Sequence of chain 1.A:
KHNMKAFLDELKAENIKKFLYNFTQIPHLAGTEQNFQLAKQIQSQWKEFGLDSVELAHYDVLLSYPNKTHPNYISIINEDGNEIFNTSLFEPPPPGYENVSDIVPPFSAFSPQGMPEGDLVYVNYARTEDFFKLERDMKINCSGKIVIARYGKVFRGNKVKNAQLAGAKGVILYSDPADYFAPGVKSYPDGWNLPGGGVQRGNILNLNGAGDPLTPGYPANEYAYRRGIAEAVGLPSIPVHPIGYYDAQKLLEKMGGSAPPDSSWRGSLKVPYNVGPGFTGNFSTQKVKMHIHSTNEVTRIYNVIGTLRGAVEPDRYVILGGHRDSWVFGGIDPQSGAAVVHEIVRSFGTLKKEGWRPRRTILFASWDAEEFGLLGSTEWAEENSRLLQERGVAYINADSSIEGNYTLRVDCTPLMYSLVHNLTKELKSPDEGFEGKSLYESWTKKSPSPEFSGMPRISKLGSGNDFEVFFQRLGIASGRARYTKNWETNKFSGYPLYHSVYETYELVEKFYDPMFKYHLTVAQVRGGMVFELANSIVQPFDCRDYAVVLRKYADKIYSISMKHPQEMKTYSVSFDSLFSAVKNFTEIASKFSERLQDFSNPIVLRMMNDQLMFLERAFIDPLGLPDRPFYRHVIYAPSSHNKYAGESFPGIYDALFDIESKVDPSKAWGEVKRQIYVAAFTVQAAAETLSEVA

Binding-site contacts:
Ligand atom C7 contacts residue SER593 of chain 1.A at 3.9 Å.
Ligand atom C1 contacts residue GLU235 of chain 2.A at 3.6 Å.
Ligand atom C1 contacts residue GLN699 of chain 1.A at 3.9 Å.
Ligand atom C3 contacts residue ASN597 of chain 1.A at 3.7 Å.
Ligand atom O5 contacts residue HIS71 of chain 2.A at 3.5 Å.
Ligand atom N2 contacts residue SER593 of chain 1.A at 2.9 Å (h-bond).
Ligand atom C7 contacts residue ASN597 of chain 1.A at 3.8 Å.
Ligand atom C4 contacts residue ARG313 of chain 2.A at 3.5 Å.
Ligand atom C5 contacts residue GLU235 of chain 2.A at 4.0 Å.
Ligand atom C5 contacts residue ASN597 of chain 1.A at 3.6 Å.
Ligand atom C2 contacts residue GLN699 of chain 1.A at 3.7 Å.
Ligand atom C2 contacts residue ASN597 of chain 1.A at 2.4 Å.
Ligand atom C8 contacts residue SER590 of chain 1.A at 3.5 Å.
Ligand atom C1 contacts residue SER593 of chain 1.A at 3.6 Å.
Ligand atom N2 contacts residue GLN699 of chain 1.A at 3.5 Å (h-bond).
Ligand atom O4 contacts residue GLU235 of chain 2.A at 3.8 Å.
Ligand atom C7 contacts residue GLN699 of chain 1.A at 3.4 Å.
Ligand atom O5 contacts residue ASN597 of chain 1.A at 2.2 Å (h-bond).
Ligand atom C8 contacts residue TYR236 of chain 2.A at 3.7 Å (hydrophobic).
Ligand atom O7 contacts residue GLN699 of chain 1.A at 3.3 Å.
Ligand atom C2 contacts residue GLU235 of chain 2.A at 2.9 Å.
Ligand atom C3 contacts residue ARG313 of chain 2.A at 3.7 Å.
Ligand atom C2 contacts residue SER593 of chain 1.A at 3.7 Å.
Ligand atom C8 contacts residue SER593 of chain 1.A at 4.0 Å.
Ligand atom C8 contacts residue ALA594 of chain 1.A at 3.8 Å (hydrophobic).
Ligand atom O4 contacts residue ARG313 of chain 2.A at 3.9 Å.
Ligand atom O2 contacts residue GLU235 of chain 2.A at 2.0 Å (salt-bridge).
Ligand atom O2 contacts residue ARG313 of chain 2.A at 3.4 Å (salt-bridge).
Ligand atom C6 contacts residue HIS71 of chain 2.A at 3.9 Å.
Ligand atom O4 contacts residue GLU235 of chain 2.A at 3.1 Å (salt-bridge).
Ligand atom O3 contacts residue ARG313 of chain 2.A at 3.0 Å (salt-bridge).
Ligand atom C6 contacts residue GLU235 of chain 2.A at 3.8 Å.
Ligand atom C1 contacts residue ASN597 of chain 1.A at 1.4 Å.
Ligand atom C3 contacts residue ARG313 of chain 2.A at 3.8 Å.
Ligand atom N2 contacts residue ASN597 of chain 1.A at 2.9 Å (h-bond).
Ligand atom O6 contacts residue GLU235 of chain 2.A at 3.2 Å.
Ligand atom C1 contacts residue ARG313 of chain 2.A at 4.0 Å.
Ligand atom O3 contacts residue GLU235 of chain 2.A at 3.8 Å.
Ligand atom O2 contacts residue HIS71 of chain 2.A at 3.0 Å (h-bond).
Ligand atom C2 contacts residue ARG313 of chain 2.A at 3.8 Å.

A protein and the small-molecule ligand that binds it are described below.
Small molecule (SMILES): CC(=O)N[C@H]1[C@H](O[C@H]2[C@H](O)[C@@H](NC(C)=O)CO[C@@H]2CO)O[C@H](CO)[C@@H](O[C@@H]2O[C@H](CO)[C@@H](O)[C@H](O[C@H]3O[C@H](CO)[C@@H](O)[C@H](O)[C@@H]3O)[C@@H]2O)[C@@H]1O

Sequence of chain 2.A:
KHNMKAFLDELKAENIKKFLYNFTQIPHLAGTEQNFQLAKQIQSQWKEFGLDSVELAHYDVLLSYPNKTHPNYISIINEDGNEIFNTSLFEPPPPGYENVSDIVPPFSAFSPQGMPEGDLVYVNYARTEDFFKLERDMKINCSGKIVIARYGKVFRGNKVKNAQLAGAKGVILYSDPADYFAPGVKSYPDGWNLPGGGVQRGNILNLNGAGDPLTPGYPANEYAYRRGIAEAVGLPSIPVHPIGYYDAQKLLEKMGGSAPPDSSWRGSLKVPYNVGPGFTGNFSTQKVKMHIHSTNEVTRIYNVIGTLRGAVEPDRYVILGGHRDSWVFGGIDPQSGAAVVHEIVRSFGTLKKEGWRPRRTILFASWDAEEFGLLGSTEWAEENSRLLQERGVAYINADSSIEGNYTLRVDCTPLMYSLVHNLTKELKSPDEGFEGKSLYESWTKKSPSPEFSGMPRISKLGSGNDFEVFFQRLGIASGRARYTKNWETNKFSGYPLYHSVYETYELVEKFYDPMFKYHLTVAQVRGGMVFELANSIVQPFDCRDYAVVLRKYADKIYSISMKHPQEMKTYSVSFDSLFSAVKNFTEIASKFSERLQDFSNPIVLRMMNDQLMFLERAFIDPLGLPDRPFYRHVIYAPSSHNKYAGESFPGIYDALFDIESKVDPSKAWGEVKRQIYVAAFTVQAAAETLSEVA